The protein below binds the small molecule below.
Small molecule (SMILES): O=c1ccn([C@@H]2O[C@H](CO[P](=O)(O)O[P](=O)(O)Oc3ccccc3)[C@@H](O)[C@H]2O)c(=O)[nH]1

Sequence of chain 1.B:
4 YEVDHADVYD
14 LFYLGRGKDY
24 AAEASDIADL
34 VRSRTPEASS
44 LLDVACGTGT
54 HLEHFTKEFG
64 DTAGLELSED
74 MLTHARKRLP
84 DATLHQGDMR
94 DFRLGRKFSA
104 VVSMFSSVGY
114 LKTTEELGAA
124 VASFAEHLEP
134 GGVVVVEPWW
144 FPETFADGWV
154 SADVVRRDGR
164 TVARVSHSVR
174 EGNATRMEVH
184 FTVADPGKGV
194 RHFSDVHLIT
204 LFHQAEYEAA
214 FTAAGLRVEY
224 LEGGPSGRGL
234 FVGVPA

Binding-site contacts:
Ligand atom C4' contacts residue PHE108 of chain 1.B at 3.6 Å (hydrophobic).
Ligand atom C2 contacts residue THR147 of chain 1.B at 3.6 Å.
Ligand atom N1 contacts residue TRP143 of chain 1.B at 3.2 Å (h-bond).
Ligand atom C5 contacts residue TRP143 of chain 1.B at 3.5 Å (hydrophobic).
Ligand atom O1B contacts residue TYR16 of chain 1.B at 2.9 Å (h-bond).
Ligand atom O3' contacts residue TRP142 of chain 1.B at 3.6 Å.
Ligand atom N3 contacts residue TRP143 of chain 1.B at 3.6 Å.
Ligand atom N3 contacts residue THR147 of chain 1.B at 2.8 Å (h-bond).
Ligand atom O1A contacts residue SER169 of chain 1.B at 2.6 Å (h-bond).
Ligand atom C3' contacts residue ARG231 of chain 1.B at 3.6 Å.
Ligand atom O2 contacts residue ALA149 of chain 1.B at 2.8 Å (h-bond).
Ligand atom C1B contacts residue TRP143 of chain 1.B at 3.1 Å (hydrophobic).
Ligand atom C2 contacts residue TRP143 of chain 1.B at 3.3 Å (hydrophobic).
Ligand atom O2B contacts residue ARG231 of chain 1.B at 2.8 Å (salt-bridge).
Ligand atom C2B contacts residue TRP152 of chain 1.B at 3.3 Å (hydrophobic).
Ligand atom O2 contacts residue PHE148 of chain 1.B at 3.1 Å.
Ligand atom O3' contacts residue SER171 of chain 1.B at 2.6 Å (h-bond).
Ligand atom C2 contacts residue ALA149 of chain 1.B at 3.3 Å (hydrophobic).
Ligand atom O1B contacts residue ARG19 of chain 1.B at 2.6 Å (salt-bridge).
Ligand atom O3' contacts residue MET180 of chain 1.B at 3.3 Å.
Ligand atom O2A contacts residue SER154 of chain 1.B at 3.1 Å (h-bond).
Ligand atom PB contacts residue TYR16 of chain 1.B at 3.6 Å.
Ligand atom O2A contacts residue ARG19 of chain 1.B at 2.9 Å (salt-bridge).
Ligand atom O4' contacts residue TRP143 of chain 1.B at 2.8 Å (h-bond).
Ligand atom O1A contacts residue ARG167 of chain 1.B at 2.8 Å (salt-bridge).
Ligand atom C3' contacts residue PHE108 of chain 1.B at 3.4 Å (hydrophobic).
Ligand atom O2' contacts residue TRP152 of chain 1.B at 3.2 Å.
Ligand atom O2' contacts residue PHE148 of chain 1.B at 3.0 Å.
Ligand atom O3B contacts residue ARG167 of chain 1.B at 3.5 Å (salt-bridge).
Ligand atom O3B contacts residue TYR16 of chain 1.B at 3.4 Å (h-bond).
Ligand atom O2' contacts residue ALA149 of chain 1.B at 2.9 Å (h-bond).
Ligand atom O5' contacts residue MET180 of chain 1.B at 3.6 Å.
Ligand atom O1B contacts residue ARG167 of chain 1.B at 3.4 Å (salt-bridge).
Ligand atom C4 contacts residue TRP143 of chain 1.B at 3.5 Å (hydrophobic).
Ligand atom C2' contacts residue PHE108 of chain 1.B at 3.3 Å (hydrophobic).
Ligand atom O2 contacts residue TRP143 of chain 1.B at 3.2 Å.
Ligand atom O2 contacts residue THR147 of chain 1.B at 3.4 Å (h-bond).
Ligand atom C6 contacts residue TRP143 of chain 1.B at 3.5 Å (hydrophobic).
Ligand atom N3 contacts residue ALA149 of chain 1.B at 3.4 Å (h-bond).
Ligand atom C3B contacts residue SER171 of chain 1.B at 3.3 Å.